Sequence of chain 1.A:
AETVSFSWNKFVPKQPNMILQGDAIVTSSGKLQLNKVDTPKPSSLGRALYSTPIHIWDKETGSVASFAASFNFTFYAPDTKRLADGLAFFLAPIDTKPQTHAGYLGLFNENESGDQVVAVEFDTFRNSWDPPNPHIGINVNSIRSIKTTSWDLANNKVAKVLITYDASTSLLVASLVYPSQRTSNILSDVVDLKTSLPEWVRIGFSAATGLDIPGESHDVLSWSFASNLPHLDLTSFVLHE

A small-molecule ligand and the protein it binds are described below.
Small molecule (SMILES): CC(=O)N[C@H]1[C@H](O[C@@H]2[C@@H](O[C@@H]3O[C@H](CO)[C@@H](O[C@@H]4O[C@H](CO)[C@H](O)[C@H](O)[C@H]4O)[C@H](O)[C@H]3NC(C)=O)[C@@H](O)[C@@H](CO)O[C@H]2O)O[C@H](CO)[C@@H](O[C@@H]2O[C@H](CO)[C@H](O)[C@H](O)[C@H]2O)[C@@H]1O

Binding-site contacts:
Ligand atom O4 contacts residue ALA87 of chain 2.A at 4.0 Å.
Ligand atom O3 contacts residue ASP88 of chain 2.A at 2.5 Å (salt-bridge).
Ligand atom C4 contacts residue LEU214 of chain 2.A at 4.3 Å (hydrophobic).
Ligand atom C4 contacts residue ALA87 of chain 2.A at 4.2 Å (hydrophobic).
Ligand atom C6 contacts residue LEU214 of chain 2.A at 3.8 Å (hydrophobic).
Ligand atom C5 contacts residue PHE128 of chain 2.A at 3.9 Å (hydrophobic).
Ligand atom C8 contacts residue ASP215 of chain 2.A at 4.3 Å.
Ligand atom O4 contacts residue ALA105 of chain 2.A at 4.0 Å.
Ligand atom O3 contacts residue GLY106 of chain 2.A at 3.3 Å (h-bond).
Ligand atom O4 contacts residue LEU214 of chain 2.A at 3.3 Å.
Ligand atom C4 contacts residue PHE128 of chain 2.A at 3.9 Å (hydrophobic).
Ligand atom C5 contacts residue LEU214 of chain 2.A at 4.2 Å (hydrophobic).
Ligand atom O4 contacts residue LEU214 of chain 2.A at 2.8 Å (h-bond).
Ligand atom O4 contacts residue ASP88 of chain 2.A at 2.7 Å (salt-bridge).
Ligand atom C6 contacts residue ASP215 of chain 2.A at 3.0 Å.
Ligand atom C2 contacts residue LEU214 of chain 2.A at 4.0 Å (hydrophobic).
Ligand atom C3 contacts residue PHE128 of chain 2.A at 3.4 Å (hydrophobic).
Ligand atom O4 contacts residue GLY213 of chain 2.A at 3.6 Å.
Ligand atom O3 contacts residue ASP215 of chain 2.A at 3.4 Å (salt-bridge).
Ligand atom O5 contacts residue ASP215 of chain 2.A at 3.4 Å (salt-bridge).
Ligand atom O6 contacts residue ASP215 of chain 2.A at 2.6 Å (salt-bridge).
Ligand atom C3 contacts residue ASP215 of chain 2.A at 4.4 Å.
Ligand atom C4 contacts residue LEU214 of chain 2.A at 4.0 Å (hydrophobic).
Ligand atom O2 contacts residue ASN130 of chain 2.A at 3.4 Å (h-bond).
Ligand atom C6 contacts residue ILE216 of chain 2.A at 3.7 Å (hydrophobic).
Ligand atom O6 contacts residue ILE216 of chain 2.A at 3.6 Å.
Ligand atom O3 contacts residue ASN130 of chain 2.A at 2.9 Å (h-bond).
Ligand atom C5 contacts residue ASP215 of chain 2.A at 3.8 Å.
Ligand atom C1 contacts residue LEU214 of chain 2.A at 4.0 Å (hydrophobic).
Ligand atom C3 contacts residue ASP88 of chain 2.A at 3.6 Å.
Ligand atom C2 contacts residue ASN130 of chain 2.A at 4.1 Å.
Ligand atom O6 contacts residue PRO135 of chain 1.A at 2.8 Å.
Ligand atom O3 contacts residue PHE128 of chain 2.A at 3.6 Å.
Ligand atom C6 contacts residue GLY213 of chain 2.A at 4.3 Å.
Ligand atom C6 contacts residue PRO135 of chain 1.A at 4.0 Å (hydrophobic).
Ligand atom O5 contacts residue LEU214 of chain 2.A at 3.5 Å.
Ligand atom O3 contacts residue ALA105 of chain 2.A at 4.2 Å.
Ligand atom C8 contacts residue LEU214 of chain 2.A at 3.4 Å (hydrophobic).
Ligand atom C4 contacts residue ASP88 of chain 2.A at 3.6 Å.
Ligand atom C3 contacts residue ASN130 of chain 2.A at 3.5 Å.

Sequence of chain 2.A:
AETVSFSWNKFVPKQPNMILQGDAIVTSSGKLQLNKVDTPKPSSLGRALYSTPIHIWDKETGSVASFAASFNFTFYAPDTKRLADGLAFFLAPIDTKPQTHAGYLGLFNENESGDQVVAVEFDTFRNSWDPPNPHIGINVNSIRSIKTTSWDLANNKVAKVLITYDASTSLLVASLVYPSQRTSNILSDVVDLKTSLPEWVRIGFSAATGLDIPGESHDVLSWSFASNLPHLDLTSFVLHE